Sequence of chain 1.A:
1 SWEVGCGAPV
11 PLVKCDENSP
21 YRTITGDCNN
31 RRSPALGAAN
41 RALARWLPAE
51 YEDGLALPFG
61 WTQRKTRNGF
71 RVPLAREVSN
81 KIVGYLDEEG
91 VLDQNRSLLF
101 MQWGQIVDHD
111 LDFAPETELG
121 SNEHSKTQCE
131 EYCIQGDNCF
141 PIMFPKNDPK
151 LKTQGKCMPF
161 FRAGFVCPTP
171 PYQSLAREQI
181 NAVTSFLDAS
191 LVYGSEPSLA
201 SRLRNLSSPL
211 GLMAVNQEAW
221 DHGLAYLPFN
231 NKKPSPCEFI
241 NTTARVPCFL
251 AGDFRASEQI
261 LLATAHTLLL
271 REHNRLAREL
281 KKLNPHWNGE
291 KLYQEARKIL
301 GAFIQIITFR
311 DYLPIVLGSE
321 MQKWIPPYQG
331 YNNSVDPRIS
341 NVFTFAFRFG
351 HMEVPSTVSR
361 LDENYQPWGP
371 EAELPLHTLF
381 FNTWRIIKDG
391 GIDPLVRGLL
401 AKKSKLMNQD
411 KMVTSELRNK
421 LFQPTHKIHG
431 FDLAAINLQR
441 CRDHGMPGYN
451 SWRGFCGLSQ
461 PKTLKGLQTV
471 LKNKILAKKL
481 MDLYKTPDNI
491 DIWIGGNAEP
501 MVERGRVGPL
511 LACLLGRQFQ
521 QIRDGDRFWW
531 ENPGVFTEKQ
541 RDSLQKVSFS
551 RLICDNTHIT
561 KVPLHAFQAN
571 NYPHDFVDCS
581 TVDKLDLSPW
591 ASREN

Binding-site contacts:
Ligand atom O5 contacts residue ASN332 of chain 1.A at 2.5 Å (h-bond).
Ligand atom C7 contacts residue ASN332 of chain 1.A at 3.5 Å.
Ligand atom C4 contacts residue ASN332 of chain 1.A at 4.3 Å.
Ligand atom N2 contacts residue ASN332 of chain 1.A at 3.0 Å (h-bond).
Ligand atom O5 contacts residue SER334 of chain 1.A at 3.8 Å.
Ligand atom C1 contacts residue SER334 of chain 1.A at 4.0 Å.
Ligand atom C3 contacts residue ASN332 of chain 1.A at 3.9 Å.
Ligand atom C2 contacts residue ASN332 of chain 1.A at 2.5 Å.
Ligand atom O7 contacts residue ASN332 of chain 1.A at 3.4 Å (h-bond).
Ligand atom O5 contacts residue VAL335 of chain 1.A at 3.9 Å.
Ligand atom C1 contacts residue ASN332 of chain 1.A at 1.5 Å.
Ligand atom C1 contacts residue VAL335 of chain 1.A at 4.3 Å (hydrophobic).
Ligand atom C5 contacts residue ASN332 of chain 1.A at 3.8 Å.
Ligand atom C5 contacts residue SER334 of chain 1.A at 3.9 Å.
Ligand atom C6 contacts residue SER334 of chain 1.A at 4.0 Å.

This protein binds this small molecule.
Small molecule (SMILES): CC(=O)N[C@@H]1[C@@H](O)[C@H](O)[C@@H](CO)O[C@H]1O